Binding-site contacts:
Ligand atom O7 contacts residue ASN925 of chain 1.C at 4.4 Å.
Ligand atom N2 contacts residue ASN717 of chain 1.C at 2.9 Å (h-bond).
Ligand atom C8 contacts residue LEU922 of chain 1.C at 3.6 Å (hydrophobic).
Ligand atom N2 contacts residue LEU922 of chain 1.C at 4.3 Å.
Ligand atom C1 contacts residue LEU922 of chain 1.C at 4.4 Å (hydrophobic).
Ligand atom C1 contacts residue ASN717 of chain 1.C at 1.5 Å.
Ligand atom C5 contacts residue ASN717 of chain 1.C at 3.8 Å.
Ligand atom O6 contacts residue GLN926 of chain 1.C at 3.0 Å (h-bond).
Ligand atom C4 contacts residue ASN717 of chain 1.C at 4.3 Å.
Ligand atom C6 contacts residue LEU922 of chain 1.C at 4.4 Å (hydrophobic).
Ligand atom O4 contacts residue LEU922 of chain 1.C at 4.0 Å.
Ligand atom O6 contacts residue THR719 of chain 1.C at 4.0 Å.
Ligand atom O7 contacts residue ASN717 of chain 1.C at 3.2 Å (h-bond).
Ligand atom C2 contacts residue ASN717 of chain 1.C at 2.5 Å.
Ligand atom C3 contacts residue ASN717 of chain 1.C at 3.9 Å.
Ligand atom O5 contacts residue ASN717 of chain 1.C at 2.5 Å (h-bond).
Ligand atom C8 contacts residue ASN717 of chain 1.C at 4.4 Å.
Ligand atom C5 contacts residue LEU922 of chain 1.C at 4.0 Å (hydrophobic).
Ligand atom C7 contacts residue ASN717 of chain 1.C at 3.2 Å.
Ligand atom C8 contacts residue ASN925 of chain 1.C at 4.1 Å.
Ligand atom O7 contacts residue LEU922 of chain 1.C at 3.4 Å.
Ligand atom C7 contacts residue LEU922 of chain 1.C at 3.5 Å (hydrophobic).
Ligand atom O5 contacts residue GLN1071 of chain 1.C at 4.4 Å.
Ligand atom C5 contacts residue GLN926 of chain 1.C at 4.3 Å.
Ligand atom C6 contacts residue GLN926 of chain 1.C at 4.0 Å.
Ligand atom C8 contacts residue GLN926 of chain 1.C at 4.4 Å.

Sequence of chain 1.C:
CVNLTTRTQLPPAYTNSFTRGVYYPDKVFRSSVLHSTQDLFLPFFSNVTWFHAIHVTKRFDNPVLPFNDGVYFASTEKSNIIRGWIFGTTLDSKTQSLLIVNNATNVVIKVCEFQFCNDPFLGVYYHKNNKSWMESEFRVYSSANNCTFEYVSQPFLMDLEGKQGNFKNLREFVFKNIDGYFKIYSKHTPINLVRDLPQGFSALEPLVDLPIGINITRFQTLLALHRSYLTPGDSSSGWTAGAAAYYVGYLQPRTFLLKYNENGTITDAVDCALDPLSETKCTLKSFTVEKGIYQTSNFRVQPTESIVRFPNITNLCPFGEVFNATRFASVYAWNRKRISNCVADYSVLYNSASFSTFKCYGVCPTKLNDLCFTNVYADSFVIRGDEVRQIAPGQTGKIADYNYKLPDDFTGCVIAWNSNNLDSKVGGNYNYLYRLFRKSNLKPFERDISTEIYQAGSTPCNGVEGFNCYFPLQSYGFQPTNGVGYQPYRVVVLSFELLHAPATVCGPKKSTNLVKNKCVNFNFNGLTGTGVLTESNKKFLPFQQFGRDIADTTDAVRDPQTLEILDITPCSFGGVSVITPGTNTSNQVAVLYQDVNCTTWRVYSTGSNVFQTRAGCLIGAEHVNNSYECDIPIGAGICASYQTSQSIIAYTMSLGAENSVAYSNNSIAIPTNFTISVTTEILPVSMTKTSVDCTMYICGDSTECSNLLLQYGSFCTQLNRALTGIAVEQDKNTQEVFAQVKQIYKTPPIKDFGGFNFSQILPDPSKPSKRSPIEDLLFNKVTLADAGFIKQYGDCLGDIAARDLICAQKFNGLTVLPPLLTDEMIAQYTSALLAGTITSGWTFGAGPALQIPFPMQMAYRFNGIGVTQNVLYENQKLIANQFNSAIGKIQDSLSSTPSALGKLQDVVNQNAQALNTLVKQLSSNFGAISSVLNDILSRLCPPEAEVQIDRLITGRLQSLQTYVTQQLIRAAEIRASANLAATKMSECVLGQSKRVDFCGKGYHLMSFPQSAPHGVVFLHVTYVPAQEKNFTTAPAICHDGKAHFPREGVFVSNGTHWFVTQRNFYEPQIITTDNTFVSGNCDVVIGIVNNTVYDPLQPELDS

This protein binds this small molecule.
Small molecule (SMILES): CC(=O)N[C@H]1[C@H](O[C@H]2[C@H](O)[C@@H](NC(C)=O)CO[C@@H]2CO)O[C@H](CO)[C@@H](O)[C@@H]1O